Sequence of chain 1.A:
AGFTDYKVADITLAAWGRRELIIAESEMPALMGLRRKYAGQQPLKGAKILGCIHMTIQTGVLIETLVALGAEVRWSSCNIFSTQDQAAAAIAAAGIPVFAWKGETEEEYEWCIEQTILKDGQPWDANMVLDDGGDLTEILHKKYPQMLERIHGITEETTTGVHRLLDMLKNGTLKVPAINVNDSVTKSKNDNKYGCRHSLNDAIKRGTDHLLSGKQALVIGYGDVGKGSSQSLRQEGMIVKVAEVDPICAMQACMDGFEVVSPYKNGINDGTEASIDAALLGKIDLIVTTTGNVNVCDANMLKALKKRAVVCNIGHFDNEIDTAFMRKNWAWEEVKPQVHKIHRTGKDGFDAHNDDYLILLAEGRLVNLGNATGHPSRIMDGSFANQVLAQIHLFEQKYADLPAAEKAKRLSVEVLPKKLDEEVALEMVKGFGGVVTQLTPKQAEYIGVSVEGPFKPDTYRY

Binding-site contacts:
Ligand atom C4 contacts residue HIS403 of chain 1.A at 4.1 Å.
Ligand atom C4 contacts residue GLU406 of chain 1.A at 3.2 Å.
Ligand atom C8 contacts residue LEU430 of chain 1.A at 3.8 Å (hydrophobic).
Ligand atom C contacts residue HIS403 of chain 1.A at 3.8 Å.
Ligand atom S contacts residue GLN407 of chain 1.A at 4.2 Å.
Ligand atom C1 contacts residue GLN407 of chain 1.A at 3.9 Å.
Ligand atom C7 contacts residue LEU399 of chain 1.A at 3.6 Å (hydrophobic).
Ligand atom C5 contacts residue GLU406 of chain 1.A at 4.3 Å.
Ligand atom N contacts residue HIS403 of chain 1.A at 3.3 Å.
Ligand atom N1 contacts residue GLU406 of chain 1.A at 3.2 Å (salt-bridge).
Ligand atom N contacts residue GLU406 of chain 1.A at 3.5 Å (salt-bridge).
Ligand atom C8 contacts residue TYR48 of chain 1.A at 3.7 Å (hydrophobic).
Ligand atom C7 contacts residue TYR48 of chain 1.A at 3.9 Å (hydrophobic).
Ligand atom O contacts residue HIS403 of chain 1.A at 3.2 Å.
Ligand atom C2 contacts residue GLN407 of chain 1.A at 4.3 Å.
Ligand atom C7 contacts residue LEU430 of chain 1.A at 4.4 Å (hydrophobic).
Ligand atom C5 contacts residue ILE402 of chain 1.A at 4.2 Å (hydrophobic).
Ligand atom C6 contacts residue ILE402 of chain 1.A at 3.9 Å (hydrophobic).
Ligand atom C5 contacts residue HIS403 of chain 1.A at 4.1 Å.
Ligand atom C2 contacts residue HIS403 of chain 1.A at 4.0 Å.
Ligand atom C6 contacts residue TYR48 of chain 1.A at 3.9 Å (hydrophobic).
Ligand atom N1 contacts residue HIS403 of chain 1.A at 4.1 Å.
Ligand atom C contacts residue GLN407 of chain 1.A at 3.4 Å.
Ligand atom C1 contacts residue HIS403 of chain 1.A at 3.3 Å.
Ligand atom S contacts residue GLU406 of chain 1.A at 4.0 Å.
Ligand atom C8 contacts residue LEU399 of chain 1.A at 4.0 Å (hydrophobic).
Ligand atom C7 contacts residue ILE402 of chain 1.A at 3.8 Å (hydrophobic).
Ligand atom N1 contacts residue ILE402 of chain 1.A at 4.3 Å.
Ligand atom C3 contacts residue GLN407 of chain 1.A at 3.5 Å.
Ligand atom C2 contacts residue GLU406 of chain 1.A at 4.4 Å.

The protein below binds the small molecule below.
Small molecule (SMILES): O=C(N/N=C/c1cccs1)C1CC1